Sequence of chain 1.D:
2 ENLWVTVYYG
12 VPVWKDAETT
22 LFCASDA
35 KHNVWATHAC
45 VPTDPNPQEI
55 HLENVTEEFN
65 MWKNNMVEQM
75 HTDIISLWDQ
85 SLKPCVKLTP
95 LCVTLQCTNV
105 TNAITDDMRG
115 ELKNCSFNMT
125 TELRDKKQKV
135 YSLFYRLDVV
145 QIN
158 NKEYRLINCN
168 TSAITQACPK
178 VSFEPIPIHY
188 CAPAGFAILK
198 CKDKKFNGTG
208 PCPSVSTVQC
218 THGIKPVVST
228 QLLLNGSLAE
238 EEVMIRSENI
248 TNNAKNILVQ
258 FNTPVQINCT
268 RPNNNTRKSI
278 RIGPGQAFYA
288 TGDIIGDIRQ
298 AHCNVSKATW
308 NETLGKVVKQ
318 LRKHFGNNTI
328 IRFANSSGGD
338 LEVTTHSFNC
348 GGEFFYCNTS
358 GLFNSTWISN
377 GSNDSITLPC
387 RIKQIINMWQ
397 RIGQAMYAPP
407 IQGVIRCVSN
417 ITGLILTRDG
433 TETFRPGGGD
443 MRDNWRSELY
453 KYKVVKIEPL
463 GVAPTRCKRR

The protein below binds the small molecule below.
Small molecule (SMILES): CC(=O)N[C@@H]1[C@@H](O)[C@H](O)[C@@H](CO)O[C@H]1O

Binding-site contacts:
Ligand atom C2 contacts residue ASN324 of chain 1.D at 2.5 Å.
Ligand atom N2 contacts residue ASN324 of chain 1.D at 2.9 Å (h-bond).
Ligand atom C4 contacts residue ASN324 of chain 1.D at 4.2 Å.
Ligand atom O7 contacts residue ASN324 of chain 1.D at 2.9 Å (h-bond).
Ligand atom C7 contacts residue ASN324 of chain 1.D at 3.1 Å.
Ligand atom C3 contacts residue ASN324 of chain 1.D at 3.8 Å.
Ligand atom C1 contacts residue ASN324 of chain 1.D at 1.4 Å.
Ligand atom C8 contacts residue ASN324 of chain 1.D at 4.3 Å.
Ligand atom C5 contacts residue ASN324 of chain 1.D at 3.7 Å.
Ligand atom O5 contacts residue ASN324 of chain 1.D at 2.4 Å (h-bond).